Sequence of chain 1.E:
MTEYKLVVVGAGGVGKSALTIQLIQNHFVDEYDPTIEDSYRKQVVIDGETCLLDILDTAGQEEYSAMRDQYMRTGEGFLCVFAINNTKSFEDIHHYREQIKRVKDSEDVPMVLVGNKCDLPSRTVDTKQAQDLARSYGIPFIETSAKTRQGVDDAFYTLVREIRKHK

A protein and the small-molecule ligand that binds it are described below.
Small molecule (SMILES): Nc1nc2c(ncn2[C@@H]2O[C@H](CO[P](=O)(O)O[P](=O)(O)NP(=O)(O)O)[C@@H](O)[C@H]2O)c(=O)[nH]1

Binding-site contacts:
Ligand atom N1 contacts residue ASP141 of chain 1.E at 2.8 Å (salt-bridge).
Ligand atom O3A contacts residue GLY37 of chain 1.E at 3.2 Å (h-bond).
Ligand atom O2B contacts residue LYS38 of chain 1.E at 3.6 Å (salt-bridge).
Ligand atom N2 contacts residue LEU142 of chain 1.E at 3.6 Å.
Ligand atom O3' contacts residue ASP52 of chain 1.E at 2.9 Å (salt-bridge).
Ligand atom O2' contacts residue ASP52 of chain 1.E at 3.2 Å (salt-bridge).
Ligand atom O1G contacts residue PRO56 of chain 1.E at 3.4 Å.
Ligand atom O6 contacts residue ALA168 of chain 1.E at 2.8 Å (h-bond).
Ligand atom O6 contacts residue LYS169 of chain 1.E at 3.5 Å (salt-bridge).
Ligand atom O1B contacts residue VAL36 of chain 1.E at 3.2 Å (h-bond).
Ligand atom N3B contacts residue MG1 of chain 1.L at 3.4 Å.
Ligand atom O2' contacts residue VAL51 of chain 1.E at 2.6 Å (h-bond).
Ligand atom O3G contacts residue GLY82 of chain 1.E at 2.8 Å (h-bond).
Ligand atom O2B contacts residue MG1 of chain 1.L at 2.0 Å.
Ligand atom O6 contacts residue ASP141 of chain 1.E at 3.5 Å (salt-bridge).
Ligand atom O2' contacts residue PHE50 of chain 1.E at 3.4 Å.
Ligand atom O2B contacts residue SER39 of chain 1.E at 3.0 Å (h-bond).
Ligand atom N3B contacts residue GLY35 of chain 1.E at 3.1 Å (h-bond).
Ligand atom O6 contacts residue LYS139 of chain 1.E at 3.3 Å.
Ligand atom O6 contacts residue SER167 of chain 1.E at 3.4 Å.
Ligand atom O1B contacts residue LYS38 of chain 1.E at 2.8 Å (salt-bridge).
Ligand atom PB contacts residue MG1 of chain 1.L at 3.2 Å.
Ligand atom PG contacts residue MG1 of chain 1.L at 3.2 Å.
Ligand atom O3G contacts residue GLY34 of chain 1.E at 3.4 Å.
Ligand atom O6 contacts residue ASN138 of chain 1.E at 3.3 Å (h-bond).
Ligand atom O1A contacts residue SER39 of chain 1.E at 3.3 Å (h-bond).
Ligand atom O1B contacts residue GLY37 of chain 1.E at 3.0 Å (h-bond).
Ligand atom O4' contacts residue LYS139 of chain 1.E at 3.1 Å (salt-bridge).
Ligand atom O1A contacts residue ALA40 of chain 1.E at 2.8 Å (h-bond).
Ligand atom O2G contacts residue THR57 of chain 1.E at 2.9 Å (h-bond).
Ligand atom C3' contacts residue GLU53 of chain 1.E at 3.4 Å.
Ligand atom O1A contacts residue GLY37 of chain 1.E at 3.3 Å.
Ligand atom N2 contacts residue ASP141 of chain 1.E at 2.9 Å (salt-bridge).
Ligand atom N7 contacts residue ASN138 of chain 1.E at 3.1 Å (h-bond).
Ligand atom O2G contacts residue MG1 of chain 1.L at 2.0 Å.
Ligand atom C2' contacts residue VAL51 of chain 1.E at 3.5 Å (hydrophobic).
Ligand atom O1B contacts residue GLY35 of chain 1.E at 3.5 Å (h-bond).
Ligand atom O1G contacts residue THR57 of chain 1.E at 3.6 Å (h-bond).
Ligand atom O3G contacts residue LYS38 of chain 1.E at 2.7 Å (salt-bridge).
Ligand atom C6 contacts residue ASP141 of chain 1.E at 3.5 Å.